Binding-site contacts:
Ligand atom C3 contacts residue ASN353 of chain 1.A at 3.8 Å.
Ligand atom C2 contacts residue ASN353 of chain 1.A at 2.5 Å.
Ligand atom O5 contacts residue ASN353 of chain 1.A at 2.3 Å (h-bond).
Ligand atom C4 contacts residue ASN353 of chain 1.A at 4.2 Å.
Ligand atom O7 contacts residue ASN353 of chain 1.A at 3.3 Å (h-bond).
Ligand atom C5 contacts residue ASN353 of chain 1.A at 3.7 Å.
Ligand atom C7 contacts residue ASN353 of chain 1.A at 3.7 Å.
Ligand atom C6 contacts residue VAL352 of chain 1.A at 4.3 Å (hydrophobic).
Ligand atom N2 contacts residue ASN353 of chain 1.A at 3.0 Å (h-bond).
Ligand atom O5 contacts residue VAL352 of chain 1.A at 3.5 Å.
Ligand atom C1 contacts residue ASN353 of chain 1.A at 1.5 Å.
Ligand atom C1 contacts residue VAL352 of chain 1.A at 4.4 Å (hydrophobic).

A protein and the small-molecule ligand that binds it are described below.
Small molecule (SMILES): CC(=O)N[C@@H]1[C@@H](O)[C@H](O)[C@@H](CO)O[C@H]1O

Sequence of chain 1.A:
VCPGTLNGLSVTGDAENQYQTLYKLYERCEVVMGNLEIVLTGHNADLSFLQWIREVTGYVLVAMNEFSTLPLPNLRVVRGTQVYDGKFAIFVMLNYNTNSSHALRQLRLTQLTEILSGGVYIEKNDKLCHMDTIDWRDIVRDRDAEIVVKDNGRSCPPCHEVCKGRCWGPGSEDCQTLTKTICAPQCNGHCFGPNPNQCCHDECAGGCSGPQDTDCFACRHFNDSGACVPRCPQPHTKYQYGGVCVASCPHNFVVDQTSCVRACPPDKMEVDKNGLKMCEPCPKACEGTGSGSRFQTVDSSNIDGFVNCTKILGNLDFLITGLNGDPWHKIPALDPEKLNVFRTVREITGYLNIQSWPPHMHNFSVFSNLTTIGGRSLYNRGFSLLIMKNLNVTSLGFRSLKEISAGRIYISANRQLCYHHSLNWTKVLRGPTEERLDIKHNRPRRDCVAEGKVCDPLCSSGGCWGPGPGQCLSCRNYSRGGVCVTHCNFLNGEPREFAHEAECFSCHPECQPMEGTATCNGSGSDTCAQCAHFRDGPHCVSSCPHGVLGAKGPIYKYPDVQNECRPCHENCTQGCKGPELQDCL